Sequence of chain 1.C:
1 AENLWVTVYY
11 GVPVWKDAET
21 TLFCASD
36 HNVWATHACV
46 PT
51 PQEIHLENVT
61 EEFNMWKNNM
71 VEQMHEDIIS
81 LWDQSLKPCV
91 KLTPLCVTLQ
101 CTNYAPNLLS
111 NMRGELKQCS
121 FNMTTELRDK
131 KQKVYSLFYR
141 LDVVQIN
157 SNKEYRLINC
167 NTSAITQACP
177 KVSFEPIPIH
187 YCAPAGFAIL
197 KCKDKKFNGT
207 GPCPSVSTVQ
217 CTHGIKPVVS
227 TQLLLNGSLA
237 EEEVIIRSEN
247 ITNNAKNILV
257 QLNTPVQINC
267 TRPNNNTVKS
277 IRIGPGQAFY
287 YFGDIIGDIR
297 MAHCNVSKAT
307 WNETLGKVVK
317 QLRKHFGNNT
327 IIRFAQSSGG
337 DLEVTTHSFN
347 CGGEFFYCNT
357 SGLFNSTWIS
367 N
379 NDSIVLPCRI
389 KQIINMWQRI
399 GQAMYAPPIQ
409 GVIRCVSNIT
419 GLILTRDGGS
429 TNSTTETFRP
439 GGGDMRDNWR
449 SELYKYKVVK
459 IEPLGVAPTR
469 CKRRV

Binding-site contacts:
Ligand atom C8 contacts residue ASN122 of chain 1.C at 4.4 Å.
Ligand atom C6 contacts residue LYS131 of chain 1.C at 3.4 Å.
Ligand atom C5 contacts residue LYS131 of chain 1.C at 3.5 Å.
Ligand atom C8 contacts residue SER120 of chain 1.C at 3.4 Å.
Ligand atom O7 contacts residue ASN122 of chain 1.C at 4.5 Å.
Ligand atom N2 contacts residue ASN122 of chain 1.C at 3.0 Å (h-bond).
Ligand atom C8 contacts residue PHE121 of chain 1.C at 3.8 Å (hydrophobic).
Ligand atom C2 contacts residue ASN122 of chain 1.C at 2.5 Å.
Ligand atom C5 contacts residue ASN122 of chain 1.C at 3.7 Å.
Ligand atom C7 contacts residue GLN100 of chain 1.C at 3.8 Å.
Ligand atom O5 contacts residue LYS131 of chain 1.C at 3.1 Å (salt-bridge).
Ligand atom C7 contacts residue ASN122 of chain 1.C at 4.0 Å.
Ligand atom C3 contacts residue ASN122 of chain 1.C at 3.8 Å.
Ligand atom O3 contacts residue GLN100 of chain 1.C at 3.4 Å (h-bond).
Ligand atom C7 contacts residue PHE121 of chain 1.C at 4.5 Å (hydrophobic).
Ligand atom C8 contacts residue GLN100 of chain 1.C at 3.9 Å.
Ligand atom C4 contacts residue ASN122 of chain 1.C at 4.2 Å.
Ligand atom O5 contacts residue ASN122 of chain 1.C at 2.4 Å (h-bond).
Ligand atom C1 contacts residue LYS131 of chain 1.C at 3.9 Å.
Ligand atom C1 contacts residue ASN122 of chain 1.C at 1.4 Å.
Ligand atom C8 contacts residue LYS133 of chain 1.C at 4.1 Å.
Ligand atom O7 contacts residue GLN100 of chain 1.C at 3.0 Å (h-bond).

A small-molecule ligand and the protein it binds are described below.
Small molecule (SMILES): CC(=O)N[C@@H]1[C@@H](O)[C@H](O)[C@@H](CO)O[C@H]1O